Sequence of chain 1.B:
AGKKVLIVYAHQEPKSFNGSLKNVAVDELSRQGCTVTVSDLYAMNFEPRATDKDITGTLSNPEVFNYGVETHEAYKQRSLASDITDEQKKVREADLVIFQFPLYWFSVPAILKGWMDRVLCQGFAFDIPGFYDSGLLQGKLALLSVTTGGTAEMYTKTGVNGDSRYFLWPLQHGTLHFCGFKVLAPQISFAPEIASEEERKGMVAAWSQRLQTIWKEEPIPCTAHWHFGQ

A protein and the small-molecule ligand that binds it are described below.
Small molecule (SMILES): CN1C[C@@H](O)C2=CC(=O)C(=O)C=C21

Binding-site contacts:
Ligand atom CAH contacts residue FAD1 of chain 1.G at 3.8 Å.
Ligand atom OAB contacts residue FAD1 of chain 1.G at 3.5 Å.
Ligand atom OAC contacts residue PHE126 of chain 1.A at 4.0 Å.
Ligand atom OAB contacts residue PHE178 of chain 1.A at 3.1 Å.
Ligand atom CAK contacts residue PHE178 of chain 1.A at 4.0 Å (hydrophobic).
Ligand atom CAH contacts residue GLY150 of chain 1.B at 4.4 Å.
Ligand atom CAE contacts residue PHE178 of chain 1.A at 4.2 Å (hydrophobic).
Ligand atom CAL contacts residue GLY149 of chain 1.B at 3.4 Å.
Ligand atom CAF contacts residue PHE126 of chain 1.A at 3.6 Å (hydrophobic).
Ligand atom CAI contacts residue FAD1 of chain 1.G at 3.8 Å.
Ligand atom CAI contacts residue PHE126 of chain 1.A at 4.3 Å (hydrophobic).
Ligand atom NAM contacts residue FAD1 of chain 1.G at 3.9 Å.
Ligand atom CAK contacts residue FAD1 of chain 1.G at 3.5 Å.
Ligand atom CAE contacts residue GLY150 of chain 1.B at 4.5 Å.
Ligand atom CAJ contacts residue FAD1 of chain 1.G at 3.6 Å.
Ligand atom CAA contacts residue FAD1 of chain 1.G at 3.7 Å.
Ligand atom CAL contacts residue FAD1 of chain 1.G at 4.4 Å.
Ligand atom CAK contacts residue PHE126 of chain 1.A at 4.1 Å (hydrophobic).
Ligand atom CAE contacts residue FAD1 of chain 1.G at 3.6 Å.
Ligand atom OAC contacts residue TRP105 of chain 1.B at 4.0 Å.
Ligand atom CAL contacts residue GLY150 of chain 1.B at 3.8 Å.
Ligand atom CAH contacts residue GLY149 of chain 1.B at 4.3 Å.
Ligand atom CAG contacts residue GLY149 of chain 1.B at 4.2 Å.
Ligand atom OAD contacts residue GLY149 of chain 1.B at 3.7 Å.
Ligand atom OAC contacts residue FAD1 of chain 1.G at 3.4 Å (h-bond).
Ligand atom OAD contacts residue GLY150 of chain 1.B at 3.9 Å.
Ligand atom CAJ contacts residue PHE178 of chain 1.A at 3.5 Å (hydrophobic).
Ligand atom OAC contacts residue PHE178 of chain 1.A at 3.7 Å.
Ligand atom CAF contacts residue FAD1 of chain 1.G at 3.7 Å.

Sequence of chain 1.A:
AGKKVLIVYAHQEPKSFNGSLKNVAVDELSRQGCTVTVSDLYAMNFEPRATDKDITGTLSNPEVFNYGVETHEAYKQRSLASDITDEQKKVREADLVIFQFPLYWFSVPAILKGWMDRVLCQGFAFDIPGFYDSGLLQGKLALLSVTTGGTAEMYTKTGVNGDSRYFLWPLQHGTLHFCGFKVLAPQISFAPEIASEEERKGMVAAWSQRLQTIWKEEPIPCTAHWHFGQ